This small molecule binds to this protein.
Small molecule (SMILES): CCCCCCCC(=O)OC[C@H](COP(=O)(O)O[C@@H]1[C@H](O)[C@H](O)[C@@H](OP(=O)(O)O)[C@H](OP(=O)(O)O)[C@H]1O)OC(=O)CCCCCCC

Sequence of chain 1.A:
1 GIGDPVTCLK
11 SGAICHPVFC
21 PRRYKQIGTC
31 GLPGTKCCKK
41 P

Binding-site contacts:
Ligand atom C4A contacts residue VAL18 of chain 1.B at 4.3 Å (hydrophobic).
Ligand atom O3C contacts residue VAL18 of chain 1.B at 4.3 Å.
Ligand atom C7B contacts residue PRO33 of chain 1.A at 4.2 Å (hydrophobic).
Ligand atom O1B contacts residue GLY34 of chain 1.B at 4.3 Å.
Ligand atom O12 contacts residue PRO33 of chain 1.B at 4.0 Å.
Ligand atom O11 contacts residue GLY34 of chain 1.B at 3.0 Å (h-bond).
Ligand atom C7B contacts residue LEU32 of chain 1.A at 4.1 Å (hydrophobic).
Ligand atom C8B contacts residue PRO17 of chain 1.A at 4.4 Å (hydrophobic).
Ligand atom C1B contacts residue GLY34 of chain 1.B at 3.9 Å.
Ligand atom C1C contacts residue VAL18 of chain 1.B at 4.3 Å (hydrophobic).
Ligand atom C7B contacts residue THR35 of chain 1.A at 3.9 Å.
Ligand atom C8B contacts residue PRO17 of chain 1.B at 4.5 Å (hydrophobic).
Ligand atom P1 contacts residue LYS36 of chain 1.B at 4.2 Å.
Ligand atom C3B contacts residue GLY34 of chain 1.B at 4.3 Å.
Ligand atom C3C contacts residue VAL18 of chain 1.B at 4.2 Å (hydrophobic).
Ligand atom C1C contacts residue GLY34 of chain 1.B at 4.0 Å.
Ligand atom O13 contacts residue GLY34 of chain 1.B at 4.4 Å.
Ligand atom C6A contacts residue VAL18 of chain 1.B at 4.3 Å (hydrophobic).
Ligand atom O12 contacts residue GLY34 of chain 1.B at 3.4 Å (h-bond).
Ligand atom O11 contacts residue PRO33 of chain 1.B at 4.2 Å.
Ligand atom C8B contacts residue PRO33 of chain 1.A at 4.1 Å (hydrophobic).
Ligand atom O1 contacts residue LYS36 of chain 1.B at 3.5 Å (salt-bridge).
Ligand atom C2B contacts residue GLY34 of chain 1.B at 3.7 Å.
Ligand atom C8B contacts residue THR35 of chain 1.A at 3.3 Å.
Ligand atom C6B contacts residue PRO17 of chain 1.B at 4.4 Å (hydrophobic).
Ligand atom C2B contacts residue VAL18 of chain 1.B at 3.8 Å (hydrophobic).
Ligand atom P1 contacts residue GLY34 of chain 1.B at 3.7 Å.
Ligand atom C3C contacts residue GLY34 of chain 1.B at 3.3 Å.
Ligand atom C2C contacts residue GLY34 of chain 1.B at 4.1 Å.
Ligand atom O11 contacts residue LYS36 of chain 1.B at 3.6 Å.
Ligand atom O3C contacts residue GLY34 of chain 1.B at 4.2 Å.
Ligand atom C3A contacts residue VAL18 of chain 1.B at 3.7 Å (hydrophobic).
Ligand atom O11 contacts residue THR35 of chain 1.B at 4.1 Å.
Ligand atom C5B contacts residue PRO17 of chain 1.B at 4.2 Å (hydrophobic).
Ligand atom C6B contacts residue LEU32 of chain 1.A at 3.5 Å (hydrophobic).

Sequence of chain 1.B:
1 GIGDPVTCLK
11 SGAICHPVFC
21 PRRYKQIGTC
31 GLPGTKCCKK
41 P